A protein and the small-molecule ligand that binds it are described below.
Small molecule (SMILES): CC(=O)N[C@@H]1[C@@H](O)[C@H](O)[C@@H](CO)O[C@H]1O

Sequence of chain 1.D:
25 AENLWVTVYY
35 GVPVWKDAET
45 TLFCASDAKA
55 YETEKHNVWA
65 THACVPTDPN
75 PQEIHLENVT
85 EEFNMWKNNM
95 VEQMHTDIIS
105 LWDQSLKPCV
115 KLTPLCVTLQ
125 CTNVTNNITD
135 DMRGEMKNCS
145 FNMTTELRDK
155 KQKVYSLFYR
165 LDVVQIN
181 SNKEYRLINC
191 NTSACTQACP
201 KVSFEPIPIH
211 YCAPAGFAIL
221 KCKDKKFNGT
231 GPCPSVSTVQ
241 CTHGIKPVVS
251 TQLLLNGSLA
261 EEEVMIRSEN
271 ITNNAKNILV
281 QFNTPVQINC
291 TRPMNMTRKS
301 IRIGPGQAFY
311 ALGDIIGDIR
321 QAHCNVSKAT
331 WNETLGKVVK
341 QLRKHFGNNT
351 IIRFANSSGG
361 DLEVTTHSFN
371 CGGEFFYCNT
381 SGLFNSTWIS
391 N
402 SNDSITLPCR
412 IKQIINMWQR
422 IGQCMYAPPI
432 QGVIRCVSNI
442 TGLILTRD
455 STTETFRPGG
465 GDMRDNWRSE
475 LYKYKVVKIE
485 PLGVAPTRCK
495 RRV

Binding-site contacts:
Ligand atom O5 contacts residue ASN348 of chain 1.D at 2.2 Å (h-bond).
Ligand atom O7 contacts residue ASN348 of chain 1.D at 4.1 Å.
Ligand atom C2 contacts residue ASN348 of chain 1.D at 2.6 Å.
Ligand atom C4 contacts residue ASN348 of chain 1.D at 4.3 Å.
Ligand atom C1 contacts residue ASN348 of chain 1.D at 1.4 Å.
Ligand atom C8 contacts residue ASN348 of chain 1.D at 3.8 Å.
Ligand atom C3 contacts residue ASN348 of chain 1.D at 3.9 Å.
Ligand atom O6 contacts residue LYS344 of chain 1.D at 3.5 Å.
Ligand atom O6 contacts residue ASN348 of chain 1.D at 4.4 Å.
Ligand atom C5 contacts residue ASN348 of chain 1.D at 3.6 Å.
Ligand atom C7 contacts residue ASN348 of chain 1.D at 3.5 Å.
Ligand atom C6 contacts residue LYS344 of chain 1.D at 4.0 Å.
Ligand atom N2 contacts residue ASN348 of chain 1.D at 3.1 Å (h-bond).